Binding-site contacts:
Ligand atom C6 contacts residue PHE1 of chain 1.B at 3.8 Å (hydrophobic).
Ligand atom C3 contacts residue ASP140 of chain 1.B at 3.2 Å.
Ligand atom O4 contacts residue ILE52 of chain 1.B at 3.7 Å.
Ligand atom O6 contacts residue ASN46 of chain 1.B at 3.2 Å (h-bond).
Ligand atom O4 contacts residue ASP54 of chain 1.B at 2.7 Å (salt-bridge).
Ligand atom O3 contacts residue ASP140 of chain 1.B at 2.8 Å (salt-bridge).
Ligand atom O6 contacts residue TYR48 of chain 1.B at 4.0 Å.
Ligand atom C5 contacts residue ILE52 of chain 1.B at 4.0 Å (hydrophobic).
Ligand atom C4 contacts residue GLN133 of chain 1.B at 3.6 Å.
Ligand atom C6 contacts residue TYR48 of chain 1.B at 3.8 Å (hydrophobic).
Ligand atom C5 contacts residue PHE1 of chain 1.B at 3.8 Å (hydrophobic).
Ligand atom O6 contacts residue ASP54 of chain 1.B at 2.8 Å (salt-bridge).
Ligand atom C3 contacts residue GLN133 of chain 1.B at 4.0 Å.
Ligand atom C4 contacts residue PHE1 of chain 1.B at 3.8 Å (hydrophobic).
Ligand atom O4 contacts residue GLN133 of chain 1.B at 3.4 Å (h-bond).
Ligand atom C6 contacts residue ASN46 of chain 1.B at 3.4 Å.
Ligand atom O6 contacts residue ASP47 of chain 1.B at 2.9 Å (salt-bridge).
Ligand atom O5 contacts residue ASP47 of chain 1.B at 3.8 Å.
Ligand atom O3 contacts residue ASN135 of chain 1.B at 3.8 Å.
Ligand atom C2 contacts residue ILE13 of chain 1.B at 4.1 Å (hydrophobic).
Ligand atom O4 contacts residue ASN135 of chain 1.B at 2.9 Å (h-bond).
Ligand atom C6 contacts residue ASP47 of chain 1.B at 3.8 Å.
Ligand atom C5 contacts residue ILE52 of chain 1.B at 4.0 Å (hydrophobic).
Ligand atom C4 contacts residue ASP54 of chain 1.B at 3.5 Å.
Ligand atom C7 contacts residue TYR48 of chain 1.B at 3.6 Å (hydrophobic).
Ligand atom O3 contacts residue PHE142 of chain 1.B at 3.7 Å.
Ligand atom O2 contacts residue ILE13 of chain 1.B at 3.6 Å.
Ligand atom C3 contacts residue ASN135 of chain 1.B at 4.0 Å.
Ligand atom O2 contacts residue PHE1 of chain 1.B at 3.0 Å (h-bond).
Ligand atom C6 contacts residue ASP54 of chain 1.B at 3.4 Å.
Ligand atom C2 contacts residue ASP140 of chain 1.B at 3.9 Å.
Ligand atom O6 contacts residue PHE1 of chain 1.B at 2.7 Å (h-bond).
Ligand atom C1 contacts residue PHE1 of chain 1.B at 3.9 Å (hydrophobic).
Ligand atom C6 contacts residue ILE52 of chain 1.B at 4.0 Å (hydrophobic).
Ligand atom O3 contacts residue GLN133 of chain 1.B at 3.0 Å (h-bond).
Ligand atom C4 contacts residue ASN135 of chain 1.B at 4.0 Å.
Ligand atom O4 contacts residue ASN138 of chain 1.B at 3.6 Å.
Ligand atom O5 contacts residue PHE1 of chain 1.B at 3.2 Å (h-bond).
Ligand atom C2 contacts residue PHE1 of chain 1.B at 3.9 Å (hydrophobic).
Ligand atom C7 contacts residue ILE52 of chain 1.B at 4.1 Å (hydrophobic).

Sequence of chain 1.B:
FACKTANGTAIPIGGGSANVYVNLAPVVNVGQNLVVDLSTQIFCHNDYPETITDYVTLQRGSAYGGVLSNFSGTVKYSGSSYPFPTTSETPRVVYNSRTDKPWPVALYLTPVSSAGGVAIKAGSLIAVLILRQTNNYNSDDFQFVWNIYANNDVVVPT

This small molecule binds to this protein.
Small molecule (SMILES): CO[C@H]1O[C@H](CO[C@H]2O[C@H](CO)[C@@H](O)[C@H](O)[C@@H]2O)[C@@H](O)[C@H](O)[C@@H]1O